Binding-site contacts:
Ligand atom C5 contacts residue ASN164 of chain 1.B at 3.8 Å.
Ligand atom C7 contacts residue ASN165 of chain 1.B at 3.3 Å.
Ligand atom O6 contacts residue ASN164 of chain 1.B at 3.1 Å (h-bond).
Ligand atom C3 contacts residue ASN165 of chain 1.B at 3.8 Å.
Ligand atom O6 contacts residue ASN165 of chain 1.B at 4.1 Å.
Ligand atom C1 contacts residue ASN165 of chain 1.B at 1.4 Å.
Ligand atom C8 contacts residue ASN165 of chain 1.B at 4.4 Å.
Ligand atom O5 contacts residue GLU132 of chain 1.B at 3.8 Å.
Ligand atom O7 contacts residue ASN165 of chain 1.B at 3.3 Å.
Ligand atom C5 contacts residue ASN165 of chain 1.B at 3.7 Å.
Ligand atom C4 contacts residue ASN165 of chain 1.B at 4.3 Å.
Ligand atom C6 contacts residue ASN164 of chain 1.B at 3.5 Å.
Ligand atom C1 contacts residue GLU132 of chain 1.B at 3.4 Å.
Ligand atom C2 contacts residue ASN165 of chain 1.B at 2.5 Å.
Ligand atom O5 contacts residue ASN164 of chain 1.B at 3.1 Å (h-bond).
Ligand atom C1 contacts residue ASN164 of chain 1.B at 4.1 Å.
Ligand atom O5 contacts residue ASN165 of chain 1.B at 2.4 Å (h-bond).
Ligand atom N2 contacts residue ASN165 of chain 1.B at 2.9 Å (h-bond).

Sequence of chain 1.B:
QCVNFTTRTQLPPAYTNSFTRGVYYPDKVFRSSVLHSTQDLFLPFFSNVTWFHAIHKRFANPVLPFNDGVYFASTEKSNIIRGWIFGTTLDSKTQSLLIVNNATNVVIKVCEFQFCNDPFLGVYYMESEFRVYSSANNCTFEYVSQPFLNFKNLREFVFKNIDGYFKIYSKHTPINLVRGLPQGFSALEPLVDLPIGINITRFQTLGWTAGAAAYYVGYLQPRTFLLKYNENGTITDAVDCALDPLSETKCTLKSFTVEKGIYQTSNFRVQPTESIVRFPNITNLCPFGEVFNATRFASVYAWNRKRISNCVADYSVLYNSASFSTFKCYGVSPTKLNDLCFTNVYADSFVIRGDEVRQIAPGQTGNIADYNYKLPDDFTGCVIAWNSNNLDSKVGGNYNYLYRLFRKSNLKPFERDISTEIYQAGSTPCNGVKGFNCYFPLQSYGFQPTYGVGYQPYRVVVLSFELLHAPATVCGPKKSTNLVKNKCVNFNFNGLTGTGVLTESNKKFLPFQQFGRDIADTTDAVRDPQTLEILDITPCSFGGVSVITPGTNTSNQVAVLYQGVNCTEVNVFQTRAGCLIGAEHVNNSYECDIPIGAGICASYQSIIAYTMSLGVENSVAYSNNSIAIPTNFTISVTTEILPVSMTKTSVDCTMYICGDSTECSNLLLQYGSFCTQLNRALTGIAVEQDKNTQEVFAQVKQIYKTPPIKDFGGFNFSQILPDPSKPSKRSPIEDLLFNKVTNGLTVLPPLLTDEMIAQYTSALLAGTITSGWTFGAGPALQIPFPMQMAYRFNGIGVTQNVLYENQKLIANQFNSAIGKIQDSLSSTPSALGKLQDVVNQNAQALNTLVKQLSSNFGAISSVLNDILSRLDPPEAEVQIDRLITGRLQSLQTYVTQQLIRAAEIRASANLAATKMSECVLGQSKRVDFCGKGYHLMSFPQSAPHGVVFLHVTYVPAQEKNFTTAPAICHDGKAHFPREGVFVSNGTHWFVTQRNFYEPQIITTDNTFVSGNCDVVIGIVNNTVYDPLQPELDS

A protein and the small-molecule ligand that binds it are described below.
Small molecule (SMILES): CC(=O)N[C@@H]1[C@@H](O)[C@H](O)[C@@H](CO)O[C@H]1O